The small molecule below binds the protein below.
Small molecule (SMILES): CC(=O)N[C@@H]1[C@@H](O)[C@H](O)[C@@H](CO)O[C@H]1O

Sequence of chain 1.B:
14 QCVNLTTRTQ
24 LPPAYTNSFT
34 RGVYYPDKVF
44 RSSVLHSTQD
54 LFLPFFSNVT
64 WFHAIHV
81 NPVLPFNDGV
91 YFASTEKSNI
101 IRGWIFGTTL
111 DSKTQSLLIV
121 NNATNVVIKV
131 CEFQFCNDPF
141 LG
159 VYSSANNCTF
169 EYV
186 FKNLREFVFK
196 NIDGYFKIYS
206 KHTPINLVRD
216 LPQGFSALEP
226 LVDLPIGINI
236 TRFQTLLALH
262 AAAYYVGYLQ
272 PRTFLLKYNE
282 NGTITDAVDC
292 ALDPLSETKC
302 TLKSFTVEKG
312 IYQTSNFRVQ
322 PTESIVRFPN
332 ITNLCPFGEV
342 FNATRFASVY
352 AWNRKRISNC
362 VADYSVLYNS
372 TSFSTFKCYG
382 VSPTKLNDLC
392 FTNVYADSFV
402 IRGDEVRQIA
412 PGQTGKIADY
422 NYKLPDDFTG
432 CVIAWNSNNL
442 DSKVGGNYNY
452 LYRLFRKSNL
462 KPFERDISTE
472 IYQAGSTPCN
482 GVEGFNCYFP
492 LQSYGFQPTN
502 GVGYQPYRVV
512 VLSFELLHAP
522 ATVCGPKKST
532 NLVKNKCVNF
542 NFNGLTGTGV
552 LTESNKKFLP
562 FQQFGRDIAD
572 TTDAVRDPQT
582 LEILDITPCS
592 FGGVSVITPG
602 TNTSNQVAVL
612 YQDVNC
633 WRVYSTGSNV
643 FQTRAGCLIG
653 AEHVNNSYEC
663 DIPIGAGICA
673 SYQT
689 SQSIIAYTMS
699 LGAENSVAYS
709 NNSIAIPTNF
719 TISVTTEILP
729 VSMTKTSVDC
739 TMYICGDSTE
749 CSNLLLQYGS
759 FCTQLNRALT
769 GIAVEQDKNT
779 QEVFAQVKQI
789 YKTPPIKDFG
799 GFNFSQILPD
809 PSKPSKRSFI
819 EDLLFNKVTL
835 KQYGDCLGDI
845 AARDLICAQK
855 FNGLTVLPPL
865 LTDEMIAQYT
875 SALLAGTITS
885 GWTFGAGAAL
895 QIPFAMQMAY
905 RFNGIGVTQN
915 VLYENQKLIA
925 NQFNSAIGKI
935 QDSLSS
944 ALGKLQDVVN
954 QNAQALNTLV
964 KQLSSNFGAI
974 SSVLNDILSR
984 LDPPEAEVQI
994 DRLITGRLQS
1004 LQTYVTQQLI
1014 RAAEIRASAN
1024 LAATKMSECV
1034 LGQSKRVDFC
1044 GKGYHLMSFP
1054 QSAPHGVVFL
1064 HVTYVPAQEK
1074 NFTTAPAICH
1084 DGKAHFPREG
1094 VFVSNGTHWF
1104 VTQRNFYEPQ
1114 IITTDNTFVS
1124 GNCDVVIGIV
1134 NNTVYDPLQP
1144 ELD

Binding-site contacts:
Ligand atom N2 contacts residue ASN343 of chain 1.B at 2.8 Å (h-bond).
Ligand atom O7 contacts residue SER371 of chain 1.B at 3.1 Å.
Ligand atom C2 contacts residue ASN343 of chain 1.B at 2.4 Å.
Ligand atom C3 contacts residue ASN343 of chain 1.B at 3.8 Å.
Ligand atom C8 contacts residue ASN343 of chain 1.B at 3.4 Å.
Ligand atom C7 contacts residue ASN343 of chain 1.B at 3.3 Å.
Ligand atom C4 contacts residue ASN343 of chain 1.B at 4.2 Å.
Ligand atom O7 contacts residue ASN343 of chain 1.B at 4.2 Å.
Ligand atom C1 contacts residue ASN343 of chain 1.B at 1.4 Å.
Ligand atom C5 contacts residue ASN343 of chain 1.B at 3.7 Å.
Ligand atom C7 contacts residue SER371 of chain 1.B at 4.2 Å.
Ligand atom O5 contacts residue ASN343 of chain 1.B at 2.4 Å (h-bond).